A small-molecule ligand and the protein it binds are described below.
Small molecule (SMILES): CC(C)(COP(=O)(O)O)[C@@H](O)C(=O)NCCC(=O)NCCc1ccc2c(c1)OCO2

Sequence of chain 1.G:
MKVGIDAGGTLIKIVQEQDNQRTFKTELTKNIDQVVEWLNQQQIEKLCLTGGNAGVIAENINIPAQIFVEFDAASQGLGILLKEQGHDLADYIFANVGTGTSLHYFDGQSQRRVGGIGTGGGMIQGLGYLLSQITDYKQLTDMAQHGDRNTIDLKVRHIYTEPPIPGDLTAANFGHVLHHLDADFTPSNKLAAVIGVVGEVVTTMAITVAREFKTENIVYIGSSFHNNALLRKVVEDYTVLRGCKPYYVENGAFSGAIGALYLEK

Sequence of chain 1.H:
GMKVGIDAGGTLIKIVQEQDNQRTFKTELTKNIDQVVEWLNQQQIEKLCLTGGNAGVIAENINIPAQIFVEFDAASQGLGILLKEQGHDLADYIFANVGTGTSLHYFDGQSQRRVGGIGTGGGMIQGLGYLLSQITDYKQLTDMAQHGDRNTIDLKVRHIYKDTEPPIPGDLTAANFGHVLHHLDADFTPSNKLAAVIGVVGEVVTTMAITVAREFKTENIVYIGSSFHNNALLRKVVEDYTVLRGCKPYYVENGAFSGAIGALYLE

Binding-site contacts:
Ligand atom OAC contacts residue THR117 of chain 1.G at 3.4 Å (h-bond).
Ligand atom OAK contacts residue GLY118 of chain 1.G at 3.3 Å.
Ligand atom CAP contacts residue THR190 of chain 1.H at 3.3 Å.
Ligand atom OAR contacts residue ARG131 of chain 1.G at 2.9 Å (salt-bridge).
Ligand atom OAM contacts residue ARG131 of chain 1.G at 2.7 Å (salt-bridge).
Ligand atom OAA contacts residue ADP1 of chain 1.AA at 2.9 Å (h-bond).
Ligand atom NAN contacts residue ALA191 of chain 1.H at 3.4 Å (h-bond).
Ligand atom PAB contacts residue MG1 of chain 1.CA at 3.5 Å.
Ligand atom OAA contacts residue GLY27 of chain 1.G at 3.3 Å (h-bond).
Ligand atom OAC contacts residue ADP1 of chain 1.AA at 3.6 Å.
Ligand atom OAM contacts residue SER120 of chain 1.G at 3.4 Å.
Ligand atom CBC contacts residue THR190 of chain 1.H at 3.7 Å.
Ligand atom OAD contacts residue ADP1 of chain 1.AA at 3.0 Å (h-bond).
Ligand atom CAO contacts residue ALA191 of chain 1.H at 3.7 Å (hydrophobic).
Ligand atom CAY contacts residue TYR258 of chain 1.H at 3.6 Å (hydrophobic).
Ligand atom OAE contacts residue GLU88 of chain 1.G at 3.2 Å (salt-bridge).
Ligand atom CAO contacts residue ILE135 of chain 1.G at 3.6 Å (hydrophobic).
Ligand atom OAZ contacts residue GLU220 of chain 1.H at 3.5 Å (salt-bridge).
Ligand atom NAN contacts residue THR119 of chain 1.G at 3.5 Å (h-bond).
Ligand atom CAX contacts residue TYR258 of chain 1.H at 3.4 Å (hydrophobic).
Ligand atom CAW contacts residue THR224 of chain 1.H at 3.5 Å.
Ligand atom CAY contacts residue GLU220 of chain 1.H at 3.5 Å.
Ligand atom CAO contacts residue THR119 of chain 1.G at 3.3 Å.
Ligand atom OAM contacts residue THR119 of chain 1.G at 3.6 Å (h-bond).
Ligand atom CBC contacts residue GLU220 of chain 1.H at 3.7 Å.
Ligand atom CAQ contacts residue THR190 of chain 1.H at 3.7 Å.
Ligand atom OBB contacts residue LEU189 of chain 1.H at 3.5 Å.
Ligand atom OAZ contacts residue TYR258 of chain 1.H at 3.7 Å.
Ligand atom NAS contacts residue THR190 of chain 1.H at 3.1 Å (h-bond).
Ligand atom OAD contacts residue MG1 of chain 1.CA at 2.1 Å.
Ligand atom OAD contacts residue GLU88 of chain 1.G at 3.7 Å.
Ligand atom OAC contacts residue GLY118 of chain 1.G at 3.1 Å (h-bond).
Ligand atom OAR contacts residue GLY134 of chain 1.G at 3.3 Å.
Ligand atom CBD contacts residue THR190 of chain 1.H at 3.7 Å.
Ligand atom OBB contacts residue GLU220 of chain 1.H at 3.7 Å.
Ligand atom CAX contacts residue GLU220 of chain 1.H at 3.3 Å.
Ligand atom CAT contacts residue GLY134 of chain 1.G at 3.5 Å.
Ligand atom OBB contacts residue THR190 of chain 1.H at 3.0 Å (h-bond).
Ligand atom PAB contacts residue ADP1 of chain 1.AA at 3.6 Å.
Ligand atom CAL contacts residue THR119 of chain 1.G at 3.7 Å.